Binding-site contacts:
Ligand atom C4 contacts residue TYR320 of chain 1.A at 3.6 Å (hydrophobic).
Ligand atom O2 contacts residue LYS104 of chain 1.A at 3.2 Å.
Ligand atom O2 contacts residue TYR320 of chain 1.A at 3.5 Å.
Ligand atom C1 contacts residue LYS104 of chain 1.A at 1.5 Å.
Ligand atom C1 contacts residue LYS105 of chain 1.A at 3.1 Å.
Ligand atom C24 contacts residue VAL108 of chain 1.A at 3.6 Å (hydrophobic).
Ligand atom C11 contacts residue TYR190 of chain 1.A at 3.7 Å (hydrophobic).
Ligand atom C17 contacts residue TYR190 of chain 1.A at 3.6 Å (hydrophobic).
Ligand atom C2 contacts residue LYS105 of chain 1.A at 2.7 Å.
Ligand atom C23 contacts residue VAL108 of chain 1.A at 3.6 Å (hydrophobic).
Ligand atom C15 contacts residue TYR190 of chain 1.A at 3.3 Å (hydrophobic).
Ligand atom C16 contacts residue TYR190 of chain 1.A at 3.1 Å (hydrophobic).
Ligand atom N3 contacts residue TRP231 of chain 1.A at 3.6 Å.
Ligand atom C8 contacts residue LYS103 of chain 1.A at 3.4 Å.
Ligand atom C20 contacts residue VAL108 of chain 1.A at 3.4 Å (hydrophobic).
Ligand atom C24 contacts residue PRO238 of chain 1.A at 3.1 Å (hydrophobic).
Ligand atom CL1 contacts residue VAL181 of chain 1.A at 3.4 Å.
Ligand atom C25 contacts residue VAL108 of chain 1.A at 3.3 Å (hydrophobic).
Ligand atom N1 contacts residue LYS105 of chain 1.A at 3.5 Å (salt-bridge).
Ligand atom O1 contacts residue LYS106 of chain 1.A at 3.1 Å (salt-bridge).
Ligand atom C10 contacts residue TYR190 of chain 1.A at 3.7 Å (hydrophobic).
Ligand atom C6 contacts residue LYS103 of chain 1.A at 3.0 Å.
Ligand atom C3 contacts residue LYS105 of chain 1.A at 2.7 Å.
Ligand atom C25 contacts residue PRO238 of chain 1.A at 3.5 Å (hydrophobic).
Ligand atom O2 contacts residue LYS105 of chain 1.A at 3.1 Å (salt-bridge).
Ligand atom N2 contacts residue TYR320 of chain 1.A at 3.1 Å.
Ligand atom C14 contacts residue LEU102 of chain 1.A at 3.4 Å (hydrophobic).
Ligand atom N1 contacts residue PRO238 of chain 1.A at 3.4 Å (h-bond).
Ligand atom O4 contacts residue VAL108 of chain 1.A at 3.5 Å.
Ligand atom C5 contacts residue TYR320 of chain 1.A at 3.2 Å (hydrophobic).
Ligand atom C2 contacts residue PRO238 of chain 1.A at 3.0 Å (hydrophobic).
Ligand atom CL2 contacts residue PRO97 of chain 1.A at 3.5 Å.
Ligand atom O3 contacts residue LEU102 of chain 1.A at 3.7 Å.
Ligand atom O1 contacts residue LYS105 of chain 1.A at 2.8 Å (salt-bridge).
Ligand atom C3 contacts residue PRO238 of chain 1.A at 3.0 Å (hydrophobic).
Ligand atom C2 contacts residue LYS104 of chain 1.A at 2.5 Å.
Ligand atom C20 contacts residue TYR320 of chain 1.A at 3.6 Å (hydrophobic).
Ligand atom O1 contacts residue PRO238 of chain 1.A at 3.5 Å (h-bond).
Ligand atom C17 contacts residue LEU236 of chain 1.A at 3.6 Å (hydrophobic).
Ligand atom C23 contacts residue PRO238 of chain 1.A at 3.6 Å (hydrophobic).

Sequence of chain 1.A:
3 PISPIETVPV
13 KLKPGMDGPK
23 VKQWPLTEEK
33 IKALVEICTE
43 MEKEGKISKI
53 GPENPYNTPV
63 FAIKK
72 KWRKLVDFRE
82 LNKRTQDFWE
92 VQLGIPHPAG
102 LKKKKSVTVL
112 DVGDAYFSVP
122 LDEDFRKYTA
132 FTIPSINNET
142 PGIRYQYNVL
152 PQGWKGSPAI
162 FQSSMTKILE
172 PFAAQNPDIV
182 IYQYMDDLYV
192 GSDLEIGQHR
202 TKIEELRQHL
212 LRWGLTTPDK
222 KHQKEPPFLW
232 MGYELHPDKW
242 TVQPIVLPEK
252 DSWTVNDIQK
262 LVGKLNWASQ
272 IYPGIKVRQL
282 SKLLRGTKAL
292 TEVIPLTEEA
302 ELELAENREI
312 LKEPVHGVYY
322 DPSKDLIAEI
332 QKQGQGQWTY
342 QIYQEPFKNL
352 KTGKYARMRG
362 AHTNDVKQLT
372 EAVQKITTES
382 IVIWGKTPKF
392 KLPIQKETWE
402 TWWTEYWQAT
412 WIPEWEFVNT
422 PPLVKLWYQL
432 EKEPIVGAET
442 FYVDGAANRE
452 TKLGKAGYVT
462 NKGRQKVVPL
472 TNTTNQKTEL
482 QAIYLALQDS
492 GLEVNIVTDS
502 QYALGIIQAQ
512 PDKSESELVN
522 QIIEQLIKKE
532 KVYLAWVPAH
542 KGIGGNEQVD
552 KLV

The small molecule below binds the protein below.
Small molecule (SMILES): CCC(=O)n1c(=O)n(CCOc2cc(Cl)ccc2Oc2cc(Cl)cc(C#N)c2)c2ccccc21